Binding-site contacts:
Ligand atom C7 contacts residue TRP51 of chain 1.C at 4.1 Å (hydrophobic).
Ligand atom C15 contacts residue VAL57 of chain 1.C at 3.9 Å (hydrophobic).
Ligand atom C2 contacts residue ASN110 of chain 1.C at 3.3 Å.
Ligand atom N2 contacts residue ILE116 of chain 1.C at 4.2 Å.
Ligand atom C15 contacts residue LEU62 of chain 1.C at 4.1 Å (hydrophobic).
Ligand atom C18 contacts residue VAL57 of chain 1.C at 4.2 Å (hydrophobic).
Ligand atom O1 contacts residue ILE116 of chain 1.C at 4.2 Å.
Ligand atom C25 contacts residue LYS61 of chain 1.C at 4.1 Å.
Ligand atom C9 contacts residue MET119 of chain 1.C at 3.8 Å (hydrophobic).
Ligand atom C20 contacts residue TRP51 of chain 1.C at 3.8 Å (hydrophobic).
Ligand atom O1 contacts residue CYS106 of chain 1.C at 4.0 Å.
Ligand atom C20 contacts residue LEU62 of chain 1.C at 3.9 Å (hydrophobic).
Ligand atom C3 contacts residue ASN110 of chain 1.C at 3.6 Å.
Ligand atom C1 contacts residue TYR109 of chain 1.C at 4.2 Å (hydrophobic).
Ligand atom C14 contacts residue LEU62 of chain 1.C at 3.9 Å (hydrophobic).
Ligand atom C17 contacts residue VAL57 of chain 1.C at 4.0 Å (hydrophobic).
Ligand atom C9 contacts residue TRP51 of chain 1.C at 3.7 Å (hydrophobic).
Ligand atom C13 contacts residue PRO52 of chain 1.C at 4.1 Å (hydrophobic).
Ligand atom O3 contacts residue LYS61 of chain 1.C at 4.2 Å.
Ligand atom C13 contacts residue LEU62 of chain 1.C at 4.0 Å (hydrophobic).
Ligand atom CL1 contacts residue TRP51 of chain 1.C at 3.6 Å.
Ligand atom C1 contacts residue LEU64 of chain 1.C at 3.6 Å (hydrophobic).
Ligand atom C21 contacts residue TRP51 of chain 1.C at 4.1 Å (hydrophobic).
Ligand atom C19 contacts residue TRP51 of chain 1.C at 4.1 Å (hydrophobic).
Ligand atom C18 contacts residue ILE116 of chain 1.C at 4.0 Å (hydrophobic).
Ligand atom C22 contacts residue LYS61 of chain 1.C at 4.1 Å.
Ligand atom C1 contacts residue ASN110 of chain 1.C at 3.8 Å.
Ligand atom C8 contacts residue TRP51 of chain 1.C at 3.6 Å (hydrophobic).
Ligand atom C18 contacts residue PRO52 of chain 1.C at 3.8 Å (hydrophobic).
Ligand atom C12 contacts residue PRO52 of chain 1.C at 4.2 Å (hydrophobic).
Ligand atom C19 contacts residue LEU62 of chain 1.C at 4.1 Å (hydrophobic).
Ligand atom C14 contacts residue PRO52 of chain 1.C at 3.4 Å (hydrophobic).
Ligand atom C17 contacts residue ASN110 of chain 1.C at 4.1 Å.
Ligand atom O1 contacts residue ASN110 of chain 1.C at 3.1 Å (h-bond).
Ligand atom C15 contacts residue PRO52 of chain 1.C at 3.4 Å (hydrophobic).
Ligand atom C10 contacts residue ILE116 of chain 1.C at 3.7 Å (hydrophobic).
Ligand atom C18 contacts residue PHE53 of chain 1.C at 3.8 Å (hydrophobic).
Ligand atom C9 contacts residue ILE116 of chain 1.C at 4.1 Å (hydrophobic).
Ligand atom C17 contacts residue ILE116 of chain 1.C at 3.9 Å (hydrophobic).
Ligand atom CL1 contacts residue ASP115 of chain 1.C at 3.8 Å.

A protein and the small-molecule ligand that binds it are described below.
Small molecule (SMILES): CC(=O)N1c2ccc(-c3ccc(C(=O)O)cc3)cc2[C@H](Nc2ccc(Cl)cc2)C[C@@H]1C

Sequence of chain 1.C:
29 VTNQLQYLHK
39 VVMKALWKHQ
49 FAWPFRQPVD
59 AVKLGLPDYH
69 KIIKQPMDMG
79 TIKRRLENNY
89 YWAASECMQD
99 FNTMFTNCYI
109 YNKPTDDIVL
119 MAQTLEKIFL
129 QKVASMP